The small molecule below binds the protein below.
Small molecule (SMILES): CC(=O)N[C@H]1[C@H](O[C@H]2[C@H](O)[C@@H](NC(C)=O)CO[C@@H]2CO)O[C@H](CO)[C@@H](O)[C@@H]1O

Sequence of chain 1.A:
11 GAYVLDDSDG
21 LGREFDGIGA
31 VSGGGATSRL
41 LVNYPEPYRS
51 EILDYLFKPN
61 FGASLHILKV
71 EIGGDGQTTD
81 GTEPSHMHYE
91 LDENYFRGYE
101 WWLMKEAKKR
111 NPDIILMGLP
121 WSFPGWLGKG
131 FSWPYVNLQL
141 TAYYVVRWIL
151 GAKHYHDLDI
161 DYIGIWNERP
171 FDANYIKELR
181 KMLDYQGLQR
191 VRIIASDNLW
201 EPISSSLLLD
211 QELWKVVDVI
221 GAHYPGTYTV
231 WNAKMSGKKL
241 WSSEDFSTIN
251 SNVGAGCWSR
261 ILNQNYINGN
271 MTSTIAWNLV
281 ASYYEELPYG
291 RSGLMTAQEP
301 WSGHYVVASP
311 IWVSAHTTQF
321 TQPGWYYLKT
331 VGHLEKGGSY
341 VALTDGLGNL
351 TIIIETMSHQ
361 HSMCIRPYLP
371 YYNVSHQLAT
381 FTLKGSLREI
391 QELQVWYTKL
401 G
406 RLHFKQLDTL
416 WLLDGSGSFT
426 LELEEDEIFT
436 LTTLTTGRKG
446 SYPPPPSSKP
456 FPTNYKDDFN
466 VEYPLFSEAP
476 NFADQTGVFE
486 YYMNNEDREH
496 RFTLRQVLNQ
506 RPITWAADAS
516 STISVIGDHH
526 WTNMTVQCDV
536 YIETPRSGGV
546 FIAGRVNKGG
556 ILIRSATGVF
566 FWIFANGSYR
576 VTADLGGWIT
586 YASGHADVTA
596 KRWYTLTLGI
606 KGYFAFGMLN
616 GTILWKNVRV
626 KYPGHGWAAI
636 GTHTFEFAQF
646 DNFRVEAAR

Binding-site contacts:
Ligand atom C8 contacts residue TYR608 of chain 1.A at 3.8 Å (hydrophobic).
Ligand atom O7 contacts residue ASN528 of chain 1.A at 3.0 Å (h-bond).
Ligand atom C7 contacts residue THR527 of chain 1.A at 3.9 Å.
Ligand atom N2 contacts residue ASN528 of chain 1.A at 2.8 Å (h-bond).
Ligand atom C7 contacts residue ALA653 of chain 1.A at 4.3 Å (hydrophobic).
Ligand atom O5 contacts residue LYS606 of chain 1.A at 3.9 Å.
Ligand atom O7 contacts residue ALA653 of chain 1.A at 3.2 Å.
Ligand atom C7 contacts residue TYR627 of chain 1.A at 4.5 Å (hydrophobic).
Ligand atom O5 contacts residue GLY607 of chain 1.A at 3.7 Å.
Ligand atom C2 contacts residue TYR627 of chain 1.A at 4.4 Å (hydrophobic).
Ligand atom C5 contacts residue TYR627 of chain 1.A at 4.0 Å (hydrophobic).
Ligand atom C4 contacts residue ASN528 of chain 1.A at 4.1 Å.
Ligand atom C1 contacts residue TYR627 of chain 1.A at 4.1 Å (hydrophobic).
Ligand atom C5 contacts residue ASN528 of chain 1.A at 3.6 Å.
Ligand atom C6 contacts residue LYS606 of chain 1.A at 4.1 Å.
Ligand atom O6 contacts residue LYS606 of chain 1.A at 3.3 Å.
Ligand atom C1 contacts residue GLY607 of chain 1.A at 4.3 Å.
Ligand atom C8 contacts residue THR527 of chain 1.A at 4.0 Å.
Ligand atom C3 contacts residue ASN528 of chain 1.A at 3.6 Å.
Ligand atom C1 contacts residue ASN528 of chain 1.A at 1.4 Å.
Ligand atom C6 contacts residue GLY607 of chain 1.A at 4.0 Å.
Ligand atom C7 contacts residue ARG654 of chain 1.A at 4.3 Å.
Ligand atom C3 contacts residue TYR627 of chain 1.A at 3.9 Å (hydrophobic).
Ligand atom C2 contacts residue ASN528 of chain 1.A at 2.2 Å.
Ligand atom C8 contacts residue ARG654 of chain 1.A at 3.4 Å.
Ligand atom C4 contacts residue TYR627 of chain 1.A at 4.2 Å (hydrophobic).
Ligand atom N2 contacts residue TYR627 of chain 1.A at 4.5 Å.
Ligand atom C7 contacts residue ASN528 of chain 1.A at 3.2 Å.
Ligand atom O5 contacts residue ASN528 of chain 1.A at 2.3 Å (h-bond).
Ligand atom C5 contacts residue GLY607 of chain 1.A at 4.1 Å.
Ligand atom O7 contacts residue TYR627 of chain 1.A at 4.0 Å.
Ligand atom N2 contacts residue THR527 of chain 1.A at 3.8 Å.
Ligand atom O4 contacts residue TYR627 of chain 1.A at 4.2 Å.
Ligand atom O5 contacts residue TYR627 of chain 1.A at 4.5 Å.